This small molecule binds to this protein.
Small molecule (SMILES): CC(=O)N[C@@H]1[C@@H](O)[C@H](O)[C@@H](CO)O[C@H]1O

Sequence of chain 1.H:
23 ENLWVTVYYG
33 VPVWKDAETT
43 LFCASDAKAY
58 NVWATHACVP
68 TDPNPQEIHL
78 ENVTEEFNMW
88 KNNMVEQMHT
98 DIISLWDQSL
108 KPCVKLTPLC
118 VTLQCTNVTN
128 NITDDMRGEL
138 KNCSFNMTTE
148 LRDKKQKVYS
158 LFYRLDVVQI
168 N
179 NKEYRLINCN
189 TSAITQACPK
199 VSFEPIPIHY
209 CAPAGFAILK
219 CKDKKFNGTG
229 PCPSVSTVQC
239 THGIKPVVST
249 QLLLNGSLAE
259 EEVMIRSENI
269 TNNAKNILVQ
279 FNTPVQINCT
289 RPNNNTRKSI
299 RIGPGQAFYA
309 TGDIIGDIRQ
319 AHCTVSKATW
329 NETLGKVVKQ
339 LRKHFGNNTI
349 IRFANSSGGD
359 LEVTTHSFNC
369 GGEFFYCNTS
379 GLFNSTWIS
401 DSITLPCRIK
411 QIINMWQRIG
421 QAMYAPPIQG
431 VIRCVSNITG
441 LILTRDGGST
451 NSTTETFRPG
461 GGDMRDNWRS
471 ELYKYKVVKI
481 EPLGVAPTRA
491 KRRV

Binding-site contacts:
Ligand atom C8 contacts residue GLN284 of chain 1.H at 4.1 Å.
Ligand atom C8 contacts residue ASN286 of chain 1.H at 4.4 Å.
Ligand atom C2 contacts residue GLN284 of chain 1.H at 4.2 Å.
Ligand atom O6 contacts residue ARG433 of chain 1.H at 2.7 Å (salt-bridge).
Ligand atom C6 contacts residue ARG433 of chain 1.H at 3.8 Å.
Ligand atom N2 contacts residue GLN284 of chain 1.H at 3.8 Å.
Ligand atom N2 contacts residue ASN286 of chain 1.H at 2.9 Å (h-bond).
Ligand atom O5 contacts residue ASN286 of chain 1.H at 2.4 Å (h-bond).
Ligand atom C1 contacts residue GLN284 of chain 1.H at 4.2 Å.
Ligand atom C5 contacts residue ASN286 of chain 1.H at 3.7 Å.
Ligand atom O6 contacts residue ASN286 of chain 1.H at 4.4 Å.
Ligand atom C7 contacts residue ASN286 of chain 1.H at 3.2 Å.
Ligand atom O5 contacts residue ARG433 of chain 1.H at 4.1 Å.
Ligand atom C2 contacts residue ASN286 of chain 1.H at 2.5 Å.
Ligand atom C3 contacts residue GLN284 of chain 1.H at 4.2 Å.
Ligand atom C1 contacts residue ASN286 of chain 1.H at 1.4 Å.
Ligand atom C4 contacts residue ASN286 of chain 1.H at 4.2 Å.
Ligand atom C3 contacts residue ASN286 of chain 1.H at 3.8 Å.
Ligand atom O7 contacts residue ASN286 of chain 1.H at 3.0 Å (h-bond).
Ligand atom O7 contacts residue THR322 of chain 1.H at 4.4 Å.